Binding-site contacts:
Ligand atom C2 contacts residue VAL202 of chain 1.A at 4.2 Å (hydrophobic).
Ligand atom C2' contacts residue PRO414 of chain 1.A at 3.8 Å (hydrophobic).
Ligand atom C5 contacts residue PRO203 of chain 1.A at 4.0 Å (hydrophobic).
Ligand atom C2' contacts residue PRO203 of chain 1.A at 3.3 Å (hydrophobic).
Ligand atom N3 contacts residue ASP201 of chain 1.A at 4.1 Å.
Ligand atom N6 contacts residue SER415 of chain 1.A at 3.6 Å.
Ligand atom N1 contacts residue GLY422 of chain 1.A at 3.0 Å (h-bond).
Ligand atom C4 contacts residue PRO203 of chain 1.A at 4.2 Å (hydrophobic).
Ligand atom N1 contacts residue PRO203 of chain 1.A at 4.1 Å.
Ligand atom C5 contacts residue ASP201 of chain 1.A at 4.1 Å.
Ligand atom N6 contacts residue GLY422 of chain 1.A at 3.4 Å (h-bond).
Ligand atom C6 contacts residue VAL202 of chain 1.A at 4.2 Å (hydrophobic).
Ligand atom N7 contacts residue SER415 of chain 1.A at 4.0 Å.
Ligand atom N4 contacts residue ASP201 of chain 1.A at 2.5 Å.
Ligand atom N7 contacts residue HIS413 of chain 1.A at 4.1 Å.
Ligand atom C1' contacts residue PRO203 of chain 1.A at 4.1 Å (hydrophobic).
Ligand atom C8 contacts residue HIS413 of chain 1.A at 3.8 Å.
Ligand atom C6 contacts residue GLY422 of chain 1.A at 3.8 Å.
Ligand atom C4 contacts residue PRO203 of chain 1.A at 4.1 Å (hydrophobic).
Ligand atom C5 contacts residue PRO203 of chain 1.A at 3.9 Å (hydrophobic).
Ligand atom C4 contacts residue ASP201 of chain 1.A at 3.7 Å.
Ligand atom N1 contacts residue VAL202 of chain 1.A at 3.6 Å.
Ligand atom N3 contacts residue PRO414 of chain 1.A at 4.2 Å.
Ligand atom C5 contacts residue VAL202 of chain 1.A at 3.6 Å (hydrophobic).
Ligand atom C6 contacts residue SER415 of chain 1.A at 4.1 Å.
Ligand atom C5 contacts residue ARG91 of chain 1.A at 4.1 Å.
Ligand atom C2' contacts residue HIS413 of chain 1.A at 3.8 Å.
Ligand atom N4 contacts residue VAL202 of chain 1.A at 2.9 Å (h-bond).
Ligand atom C2 contacts residue GLY422 of chain 1.A at 3.3 Å.
Ligand atom C6 contacts residue PRO203 of chain 1.A at 4.0 Å (hydrophobic).
Ligand atom N6 contacts residue PHE421 of chain 1.A at 3.9 Å.
Ligand atom C5 contacts residue SER415 of chain 1.A at 4.1 Å.
Ligand atom C6 contacts residue PRO203 of chain 1.A at 4.0 Å (hydrophobic).
Ligand atom C2 contacts residue PRO203 of chain 1.A at 3.9 Å (hydrophobic).
Ligand atom N6 contacts residue GLY420 of chain 1.A at 3.7 Å.
Ligand atom OP2 contacts residue ASP409 of chain 10.A at 3.2 Å (salt-bridge).
Ligand atom C4 contacts residue VAL202 of chain 1.A at 3.7 Å (hydrophobic).
Ligand atom N7 contacts residue PRO203 of chain 1.A at 4.2 Å.
Ligand atom N7 contacts residue ASN392 of chain 1.A at 4.2 Å.
Ligand atom N1 contacts residue PRO203 of chain 1.A at 3.8 Å.

Sequence of chain 1.A:
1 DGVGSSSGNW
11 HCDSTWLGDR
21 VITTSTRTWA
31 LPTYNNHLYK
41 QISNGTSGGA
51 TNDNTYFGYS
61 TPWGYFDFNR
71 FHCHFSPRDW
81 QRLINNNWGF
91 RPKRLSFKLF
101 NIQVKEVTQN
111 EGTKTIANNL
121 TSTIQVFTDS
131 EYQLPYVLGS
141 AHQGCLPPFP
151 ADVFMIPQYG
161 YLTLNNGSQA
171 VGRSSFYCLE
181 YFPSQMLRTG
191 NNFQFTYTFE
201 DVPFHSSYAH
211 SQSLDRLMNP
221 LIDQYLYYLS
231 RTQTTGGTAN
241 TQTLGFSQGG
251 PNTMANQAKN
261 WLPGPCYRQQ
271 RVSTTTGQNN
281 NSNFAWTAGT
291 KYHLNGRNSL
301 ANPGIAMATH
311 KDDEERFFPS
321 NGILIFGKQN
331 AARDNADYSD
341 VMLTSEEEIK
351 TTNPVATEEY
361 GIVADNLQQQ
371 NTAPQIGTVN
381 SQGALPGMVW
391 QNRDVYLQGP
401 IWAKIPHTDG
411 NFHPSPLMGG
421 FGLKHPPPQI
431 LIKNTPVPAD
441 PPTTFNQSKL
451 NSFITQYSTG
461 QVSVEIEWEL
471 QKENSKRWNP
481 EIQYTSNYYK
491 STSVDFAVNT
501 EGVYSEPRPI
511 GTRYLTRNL

Sequence of chain 10.A:
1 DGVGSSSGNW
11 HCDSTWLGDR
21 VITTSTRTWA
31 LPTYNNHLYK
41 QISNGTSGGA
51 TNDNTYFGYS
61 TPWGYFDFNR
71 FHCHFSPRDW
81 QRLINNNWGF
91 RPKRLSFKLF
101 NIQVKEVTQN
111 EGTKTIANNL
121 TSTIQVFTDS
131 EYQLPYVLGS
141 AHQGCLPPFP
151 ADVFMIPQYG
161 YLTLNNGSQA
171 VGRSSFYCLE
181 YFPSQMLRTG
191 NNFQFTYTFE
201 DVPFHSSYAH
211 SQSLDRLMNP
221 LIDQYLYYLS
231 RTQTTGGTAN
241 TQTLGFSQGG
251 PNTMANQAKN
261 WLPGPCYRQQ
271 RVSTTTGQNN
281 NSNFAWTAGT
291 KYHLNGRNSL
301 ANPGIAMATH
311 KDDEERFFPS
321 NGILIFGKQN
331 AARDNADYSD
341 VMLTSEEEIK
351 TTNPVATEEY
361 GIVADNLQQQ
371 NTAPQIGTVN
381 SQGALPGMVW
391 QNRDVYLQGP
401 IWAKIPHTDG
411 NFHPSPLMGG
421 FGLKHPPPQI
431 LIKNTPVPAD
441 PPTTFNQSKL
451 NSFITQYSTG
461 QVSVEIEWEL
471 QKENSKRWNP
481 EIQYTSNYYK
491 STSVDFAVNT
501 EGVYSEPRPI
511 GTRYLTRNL

A small-molecule ligand and the protein it binds are described below.
Small molecule (SMILES): Nc1ccn([C@H]2C[C@H](O[P](=O)(O)OC[C@H]3O[C@@H](n4cnc5c(N)ncnc54)C[C@@H]3O)[C@@H](COP(=O)(O)O)O2)c(=O)n1